Sequence of chain 1.B:
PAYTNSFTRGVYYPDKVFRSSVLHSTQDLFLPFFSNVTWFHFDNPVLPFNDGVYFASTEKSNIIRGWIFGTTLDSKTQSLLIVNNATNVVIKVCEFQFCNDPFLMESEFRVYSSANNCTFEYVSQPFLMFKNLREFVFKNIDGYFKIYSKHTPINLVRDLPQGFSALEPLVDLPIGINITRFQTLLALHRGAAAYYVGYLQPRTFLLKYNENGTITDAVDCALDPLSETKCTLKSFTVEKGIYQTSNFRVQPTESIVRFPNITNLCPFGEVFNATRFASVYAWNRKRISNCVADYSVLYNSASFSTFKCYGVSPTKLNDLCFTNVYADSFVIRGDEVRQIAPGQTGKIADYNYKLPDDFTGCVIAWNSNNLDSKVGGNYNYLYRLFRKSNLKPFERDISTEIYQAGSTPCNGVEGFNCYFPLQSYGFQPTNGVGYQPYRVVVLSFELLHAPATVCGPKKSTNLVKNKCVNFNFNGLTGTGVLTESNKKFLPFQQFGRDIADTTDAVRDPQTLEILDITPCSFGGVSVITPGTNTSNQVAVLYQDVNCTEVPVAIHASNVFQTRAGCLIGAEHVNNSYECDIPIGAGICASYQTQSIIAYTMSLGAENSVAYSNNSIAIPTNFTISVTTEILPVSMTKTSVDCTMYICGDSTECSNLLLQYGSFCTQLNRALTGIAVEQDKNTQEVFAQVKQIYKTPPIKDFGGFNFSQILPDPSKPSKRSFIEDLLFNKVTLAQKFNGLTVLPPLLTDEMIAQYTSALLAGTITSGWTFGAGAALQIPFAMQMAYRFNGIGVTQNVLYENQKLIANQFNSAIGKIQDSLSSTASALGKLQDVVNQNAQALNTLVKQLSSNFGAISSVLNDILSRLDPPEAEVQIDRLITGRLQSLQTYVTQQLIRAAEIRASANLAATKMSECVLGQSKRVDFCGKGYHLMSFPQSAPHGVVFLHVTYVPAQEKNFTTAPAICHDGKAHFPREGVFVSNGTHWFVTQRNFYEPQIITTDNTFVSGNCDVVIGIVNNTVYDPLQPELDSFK

Binding-site contacts:
Ligand atom O7 contacts residue ASN1134 of chain 1.B at 3.6 Å (h-bond).
Ligand atom C1 contacts residue ASN1134 of chain 1.B at 1.4 Å.
Ligand atom C5 contacts residue ASN1134 of chain 1.B at 3.7 Å.
Ligand atom O5 contacts residue ASN1134 of chain 1.B at 2.4 Å (h-bond).
Ligand atom C3 contacts residue ASN1134 of chain 1.B at 3.8 Å.
Ligand atom C7 contacts residue ASN1134 of chain 1.B at 3.4 Å.
Ligand atom C2 contacts residue ASN1134 of chain 1.B at 2.4 Å.
Ligand atom C8 contacts residue ASN1134 of chain 1.B at 4.5 Å.
Ligand atom C4 contacts residue ASN1134 of chain 1.B at 4.2 Å.
Ligand atom N2 contacts residue ASN1134 of chain 1.B at 2.9 Å (h-bond).

The small molecule below binds the protein below.
Small molecule (SMILES): CC(=O)N[C@@H]1[C@@H](O)[C@H](O)[C@@H](CO)O[C@H]1O